A small-molecule ligand and the protein it binds are described below.
Small molecule (SMILES): CC1CCC(NC(=O)[C@H]2CCCO2)CC1

Sequence of chain 1.A:
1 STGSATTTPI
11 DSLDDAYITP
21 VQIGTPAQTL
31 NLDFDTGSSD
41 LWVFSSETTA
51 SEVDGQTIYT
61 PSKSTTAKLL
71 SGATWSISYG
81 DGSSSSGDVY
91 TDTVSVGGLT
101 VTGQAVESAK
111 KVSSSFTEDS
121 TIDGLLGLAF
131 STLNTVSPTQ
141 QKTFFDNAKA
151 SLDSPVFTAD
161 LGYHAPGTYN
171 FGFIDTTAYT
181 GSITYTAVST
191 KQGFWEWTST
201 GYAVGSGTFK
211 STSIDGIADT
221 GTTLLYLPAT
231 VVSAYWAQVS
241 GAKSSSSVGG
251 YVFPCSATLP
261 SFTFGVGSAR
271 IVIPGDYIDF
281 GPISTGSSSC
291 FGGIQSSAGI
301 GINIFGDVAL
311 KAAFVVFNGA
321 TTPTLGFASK

Binding-site contacts:
Ligand atom C4 contacts residue GLY37 of chain 1.A at 3.9 Å.
Ligand atom O1 contacts residue PHE194 of chain 1.A at 3.9 Å.
Ligand atom C1 contacts residue LEU133 of chain 1.A at 4.1 Å (hydrophobic).
Ligand atom O contacts residue GLY80 of chain 1.A at 2.9 Å (h-bond).
Ligand atom C7 contacts residue GLY80 of chain 1.A at 3.9 Å.
Ligand atom C4 contacts residue SER78 of chain 1.A at 4.2 Å.
Ligand atom C10 contacts residue ASP219 of chain 1.A at 3.8 Å.
Ligand atom C contacts residue LEU133 of chain 1.A at 3.5 Å (hydrophobic).
Ligand atom C9 contacts residue ASP219 of chain 1.A at 4.0 Å.
Ligand atom C6 contacts residue SER78 of chain 1.A at 4.3 Å.
Ligand atom C contacts residue THR135 of chain 1.A at 4.3 Å.
Ligand atom C7 contacts residue GLY37 of chain 1.A at 3.8 Å.
Ligand atom C11 contacts residue ILE304 of chain 1.A at 4.0 Å (hydrophobic).
Ligand atom C8 contacts residue GLY37 of chain 1.A at 3.6 Å.
Ligand atom C8 contacts residue GLY80 of chain 1.A at 4.4 Å.
Ligand atom O contacts residue SER78 of chain 1.A at 4.3 Å.
Ligand atom C11 contacts residue ILE217 of chain 1.A at 4.0 Å (hydrophobic).
Ligand atom C3 contacts residue PHE194 of chain 1.A at 3.8 Å (hydrophobic).
Ligand atom C9 contacts residue THR222 of chain 1.A at 4.2 Å.
Ligand atom C7 contacts residue TYR79 of chain 1.A at 4.4 Å (hydrophobic).
Ligand atom C8 contacts residue ASP219 of chain 1.A at 4.0 Å.
Ligand atom C10 contacts residue THR222 of chain 1.A at 3.9 Å.
Ligand atom C5 contacts residue SER78 of chain 1.A at 4.4 Å.
Ligand atom O1 contacts residue ILE217 of chain 1.A at 4.0 Å.
Ligand atom C5 contacts residue ILE77 of chain 1.A at 3.9 Å (hydrophobic).
Ligand atom C11 contacts residue ASP219 of chain 1.A at 3.9 Å.
Ligand atom O1 contacts residue GLY37 of chain 1.A at 3.5 Å (h-bond).
Ligand atom C10 contacts residue GLY80 of chain 1.A at 4.3 Å.
Ligand atom C5 contacts residue SER38 of chain 1.A at 3.7 Å.
Ligand atom N contacts residue SER38 of chain 1.A at 4.3 Å.
Ligand atom N contacts residue GLY37 of chain 1.A at 3.0 Å (h-bond).
Ligand atom O1 contacts residue ASP219 of chain 1.A at 3.6 Å (salt-bridge).
Ligand atom C3 contacts residue GLY37 of chain 1.A at 4.2 Å.
Ligand atom C5 contacts residue TYR79 of chain 1.A at 4.4 Å (hydrophobic).
Ligand atom C5 contacts residue GLY37 of chain 1.A at 4.0 Å.
Ligand atom C10 contacts residue ILE304 of chain 1.A at 3.7 Å (hydrophobic).
Ligand atom O contacts residue TYR79 of chain 1.A at 3.6 Å.
Ligand atom C6 contacts residue ILE77 of chain 1.A at 3.7 Å (hydrophobic).
Ligand atom C9 contacts residue GLY80 of chain 1.A at 3.6 Å.
Ligand atom N contacts residue PHE194 of chain 1.A at 4.3 Å.